This small molecule binds to this protein.
Small molecule (SMILES): O=C1c2c(O)cc(O)cc2O[C@H](c2ccc(O)c(O)c2)[C@H]1O

Sequence of chain 1.F:
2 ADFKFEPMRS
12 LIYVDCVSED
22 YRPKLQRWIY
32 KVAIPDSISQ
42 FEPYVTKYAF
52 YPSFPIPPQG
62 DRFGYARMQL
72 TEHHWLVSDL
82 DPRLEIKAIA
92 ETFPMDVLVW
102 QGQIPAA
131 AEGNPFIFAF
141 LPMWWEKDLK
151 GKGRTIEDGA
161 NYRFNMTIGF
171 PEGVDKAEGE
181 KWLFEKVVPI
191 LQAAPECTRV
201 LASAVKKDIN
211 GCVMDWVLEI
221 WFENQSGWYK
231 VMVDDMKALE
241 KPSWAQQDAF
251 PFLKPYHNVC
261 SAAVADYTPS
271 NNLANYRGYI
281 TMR

Binding-site contacts:
Ligand atom C2 contacts residue THR72 of chain 1.F at 3.9 Å.
Ligand atom O13 contacts residue TYR49 of chain 1.F at 2.7 Å (h-bond).
Ligand atom C17 contacts residue ASP80 of chain 1.F at 3.3 Å.
Ligand atom O24 contacts residue TRP76 of chain 1.F at 3.5 Å.
Ligand atom O27 contacts residue TYR49 of chain 1.F at 3.1 Å.
Ligand atom C1 contacts residue TRP29 of chain 1.F at 3.7 Å (hydrophobic).
Ligand atom O23 contacts residue GLN41 of chain 1.F at 3.4 Å (h-bond).
Ligand atom C11 contacts residue HIS74 of chain 1.F at 3.6 Å.
Ligand atom O27 contacts residue SER38 of chain 1.F at 2.7 Å (h-bond).
Ligand atom C17 contacts residue DQH1 of chain 1.UA at 3.5 Å.
Ligand atom O13 contacts residue PHE51 of chain 1.F at 3.3 Å.
Ligand atom O29 contacts residue GLN102 of chain 1.F at 2.6 Å (h-bond).
Ligand atom C16 contacts residue PHE138 of chain 1.F at 3.7 Å (hydrophobic).
Ligand atom O23 contacts residue DQH1 of chain 1.UA at 2.4 Å (h-bond).
Ligand atom O24 contacts residue ASP80 of chain 1.F at 2.3 Å (salt-bridge).
Ligand atom O30 contacts residue PHE51 of chain 1.F at 3.9 Å.
Ligand atom C1 contacts residue GLN102 of chain 1.F at 3.6 Å.
Ligand atom O24 contacts residue DQH1 of chain 1.UA at 3.3 Å (h-bond).
Ligand atom O30 contacts residue GLN70 of chain 1.F at 3.8 Å.
Ligand atom O13 contacts residue THR72 of chain 1.F at 3.5 Å.
Ligand atom C16 contacts residue DQH1 of chain 1.UA at 3.8 Å.
Ligand atom C14 contacts residue HIS74 of chain 1.F at 3.7 Å.
Ligand atom C10 contacts residue HIS74 of chain 1.F at 3.8 Å.
Ligand atom C5 contacts residue PHE136 of chain 1.F at 3.7 Å (hydrophobic).
Ligand atom O29 contacts residue PHE136 of chain 1.F at 3.2 Å.
Ligand atom C16 contacts residue TRP76 of chain 1.F at 3.7 Å (hydrophobic).
Ligand atom C10 contacts residue SER38 of chain 1.F at 3.2 Å.
Ligand atom C18 contacts residue DQH1 of chain 1.UA at 3.1 Å.
Ligand atom C6 contacts residue GLN102 of chain 1.F at 3.5 Å.
Ligand atom O27 contacts residue PHE42 of chain 1.F at 3.8 Å.
Ligand atom C19 contacts residue DQH1 of chain 1.UA at 3.2 Å.
Ligand atom C17 contacts residue TRP76 of chain 1.F at 3.7 Å (hydrophobic).
Ligand atom C16 contacts residue ASP80 of chain 1.F at 3.5 Å.
Ligand atom O30 contacts residue THR72 of chain 1.F at 3.2 Å (h-bond).
Ligand atom C10 contacts residue TYR49 of chain 1.F at 3.7 Å (hydrophobic).
Ligand atom O12 contacts residue DQH1 of chain 1.UA at 3.3 Å.
Ligand atom O27 contacts residue HIS74 of chain 1.F at 2.8 Å (h-bond).
Ligand atom C9 contacts residue TYR49 of chain 1.F at 3.6 Å (hydrophobic).
Ligand atom C15 contacts residue HIS74 of chain 1.F at 3.7 Å.
Ligand atom C9 contacts residue THR72 of chain 1.F at 3.7 Å.